A small-molecule ligand and the protein it binds are described below.
Small molecule (SMILES): O=S(=O)(O)c1cccc2cccc(Nc3ccccc3)c12

Sequence of chain 1.U:
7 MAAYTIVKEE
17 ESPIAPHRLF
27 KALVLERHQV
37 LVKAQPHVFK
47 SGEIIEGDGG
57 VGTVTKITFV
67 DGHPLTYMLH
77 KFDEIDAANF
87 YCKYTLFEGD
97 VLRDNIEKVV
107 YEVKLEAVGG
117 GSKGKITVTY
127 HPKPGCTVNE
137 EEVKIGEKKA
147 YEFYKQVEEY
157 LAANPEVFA

Binding-site contacts:
Ligand atom C4 contacts residue PHE86 of chain 1.U at 4.3 Å (hydrophobic).
Ligand atom C12 contacts residue ALA84 of chain 1.U at 4.3 Å (hydrophobic).
Ligand atom C15 contacts residue ALA84 of chain 1.U at 4.4 Å (hydrophobic).
Ligand atom C1 contacts residue ALA83 of chain 1.U at 4.2 Å (hydrophobic).
Ligand atom C15 contacts residue ALA83 of chain 1.U at 3.6 Å (hydrophobic).
Ligand atom C3 contacts residue ALA83 of chain 1.U at 2.8 Å (hydrophobic).
Ligand atom C7 contacts residue HIS23 of chain 1.U at 3.8 Å.
Ligand atom C16 contacts residue ALA83 of chain 1.U at 3.9 Å (hydrophobic).
Ligand atom C3 contacts residue PHE86 of chain 1.U at 3.9 Å (hydrophobic).
Ligand atom C6 contacts residue LYS27 of chain 1.U at 3.5 Å.
Ligand atom C3 contacts residue PHE26 of chain 1.U at 4.2 Å (hydrophobic).
Ligand atom C4 contacts residue HIS23 of chain 1.U at 3.2 Å.
Ligand atom C5 contacts residue LYS27 of chain 1.U at 4.1 Å.
Ligand atom C14 contacts residue ALA83 of chain 1.U at 4.5 Å (hydrophobic).
Ligand atom C3 contacts residue HIS23 of chain 1.U at 4.2 Å.
Ligand atom C8 contacts residue ALA165 of chain 1.U at 4.3 Å (hydrophobic).
Ligand atom C2 contacts residue ALA84 of chain 1.U at 4.3 Å (hydrophobic).
Ligand atom C2 contacts residue ALA83 of chain 1.U at 2.9 Å (hydrophobic).
Ligand atom C7 contacts residue ALA165 of chain 1.U at 4.0 Å (hydrophobic).
Ligand atom C7 contacts residue LYS27 of chain 1.U at 3.8 Å.
Ligand atom C7 contacts residue PHE164 of chain 1.U at 3.6 Å (hydrophobic).
Ligand atom C6 contacts residue PHE164 of chain 1.U at 4.1 Å (hydrophobic).
Ligand atom C6 contacts residue HIS23 of chain 1.U at 3.0 Å.
Ligand atom C4 contacts residue ALA83 of chain 1.U at 4.1 Å (hydrophobic).
Ligand atom C5 contacts residue HIS23 of chain 1.U at 3.6 Å.
Ligand atom C14 contacts residue ALA84 of chain 1.U at 4.5 Å (hydrophobic).
Ligand atom C13 contacts residue ALA84 of chain 1.U at 4.2 Å (hydrophobic).